Sequence of chain 2.B:
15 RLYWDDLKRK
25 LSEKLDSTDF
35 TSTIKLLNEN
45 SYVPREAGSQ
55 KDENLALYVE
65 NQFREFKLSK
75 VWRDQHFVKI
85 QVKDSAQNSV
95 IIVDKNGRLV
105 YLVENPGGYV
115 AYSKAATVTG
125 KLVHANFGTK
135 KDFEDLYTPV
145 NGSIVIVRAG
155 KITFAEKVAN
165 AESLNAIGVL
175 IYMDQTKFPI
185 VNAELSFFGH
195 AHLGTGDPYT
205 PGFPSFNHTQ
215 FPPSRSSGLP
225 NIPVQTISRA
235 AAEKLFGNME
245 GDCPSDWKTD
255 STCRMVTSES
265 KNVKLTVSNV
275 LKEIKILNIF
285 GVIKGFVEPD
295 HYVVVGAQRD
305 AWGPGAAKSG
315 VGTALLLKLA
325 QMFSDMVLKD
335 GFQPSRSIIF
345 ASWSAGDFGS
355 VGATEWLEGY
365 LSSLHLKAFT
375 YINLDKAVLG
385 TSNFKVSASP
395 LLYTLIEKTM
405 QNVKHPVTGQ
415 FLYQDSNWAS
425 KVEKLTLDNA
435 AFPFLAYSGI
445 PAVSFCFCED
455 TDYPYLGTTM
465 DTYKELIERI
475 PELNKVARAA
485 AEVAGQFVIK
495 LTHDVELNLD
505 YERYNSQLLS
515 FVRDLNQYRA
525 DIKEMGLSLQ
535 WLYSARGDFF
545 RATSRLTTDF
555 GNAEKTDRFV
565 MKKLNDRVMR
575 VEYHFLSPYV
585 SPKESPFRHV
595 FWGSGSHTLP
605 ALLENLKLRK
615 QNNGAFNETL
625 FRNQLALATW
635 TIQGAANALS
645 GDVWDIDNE

The small molecule below binds the protein below.
Small molecule (SMILES): CC(=O)N[C@@H]1[C@@H](O)[C@H](O)[C@@H](CO)O[C@H]1O

Sequence of chain 1.B:
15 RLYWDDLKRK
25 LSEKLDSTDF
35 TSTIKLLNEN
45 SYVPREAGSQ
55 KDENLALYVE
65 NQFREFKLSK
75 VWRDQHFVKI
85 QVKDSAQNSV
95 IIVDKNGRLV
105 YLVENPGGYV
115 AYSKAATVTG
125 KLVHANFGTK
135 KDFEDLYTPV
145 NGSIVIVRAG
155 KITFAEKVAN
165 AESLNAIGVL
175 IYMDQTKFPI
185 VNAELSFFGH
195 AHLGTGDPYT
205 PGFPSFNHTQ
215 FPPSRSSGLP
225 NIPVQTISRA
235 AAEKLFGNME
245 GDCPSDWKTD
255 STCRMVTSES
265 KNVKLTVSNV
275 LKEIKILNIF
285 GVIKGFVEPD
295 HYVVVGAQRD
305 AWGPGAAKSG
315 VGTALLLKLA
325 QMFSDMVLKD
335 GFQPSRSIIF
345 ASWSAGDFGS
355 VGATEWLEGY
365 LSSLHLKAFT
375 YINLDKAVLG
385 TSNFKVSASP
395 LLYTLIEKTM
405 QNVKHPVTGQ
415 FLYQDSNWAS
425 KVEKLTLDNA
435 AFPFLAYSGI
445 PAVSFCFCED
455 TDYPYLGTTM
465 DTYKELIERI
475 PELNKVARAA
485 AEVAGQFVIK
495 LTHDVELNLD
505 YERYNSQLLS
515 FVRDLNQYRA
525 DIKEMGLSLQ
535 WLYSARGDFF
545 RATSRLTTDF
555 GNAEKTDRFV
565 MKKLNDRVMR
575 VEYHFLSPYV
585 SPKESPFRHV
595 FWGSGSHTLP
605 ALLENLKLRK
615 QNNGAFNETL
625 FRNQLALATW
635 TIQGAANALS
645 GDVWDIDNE

Binding-site contacts:
Ligand atom C6 contacts residue GLU277 of chain 2.B at 3.6 Å.
Ligand atom C7 contacts residue TRP535 of chain 1.B at 4.1 Å (hydrophobic).
Ligand atom O6 contacts residue GLU277 of chain 2.B at 2.7 Å (salt-bridge).
Ligand atom O7 contacts residue ASN211 of chain 2.B at 2.7 Å (h-bond).
Ligand atom C8 contacts residue ASN211 of chain 2.B at 4.2 Å.
Ligand atom C4 contacts residue ASN211 of chain 2.B at 4.2 Å.
Ligand atom C1 contacts residue ASN211 of chain 2.B at 1.4 Å.
Ligand atom C7 contacts residue ASN211 of chain 2.B at 3.0 Å.
Ligand atom C5 contacts residue ASN211 of chain 2.B at 3.7 Å.
Ligand atom C1 contacts residue PHE81 of chain 2.B at 4.3 Å (hydrophobic).
Ligand atom O6 contacts residue PHE215 of chain 2.B at 4.2 Å.
Ligand atom O5 contacts residue ASN211 of chain 2.B at 2.4 Å (h-bond).
Ligand atom C3 contacts residue ASN211 of chain 2.B at 3.8 Å.
Ligand atom O7 contacts residue TRP535 of chain 1.B at 3.4 Å.
Ligand atom N2 contacts residue ASN211 of chain 2.B at 2.9 Å (h-bond).
Ligand atom O5 contacts residue PHE215 of chain 2.B at 4.2 Å.
Ligand atom C2 contacts residue ASN211 of chain 2.B at 2.5 Å.
Ligand atom C8 contacts residue TRP535 of chain 1.B at 4.1 Å (hydrophobic).